Binding-site contacts:
Ligand atom C5 contacts residue TYR318 of chain 1.A at 3.8 Å (hydrophobic).
Ligand atom O1 contacts residue ASN236 of chain 1.A at 3.3 Å (h-bond).
Ligand atom C6 contacts residue TRP355 of chain 1.A at 3.8 Å (hydrophobic).
Ligand atom C2 contacts residue TRP355 of chain 1.A at 3.7 Å (hydrophobic).
Ligand atom C6 contacts residue ASN234 of chain 1.A at 3.5 Å.
Ligand atom O4 contacts residue TYR318 of chain 1.A at 3.0 Å (h-bond).
Ligand atom O2 contacts residue THR177 of chain 1.A at 2.9 Å (h-bond).
Ligand atom O5 contacts residue ASN236 of chain 1.A at 3.5 Å (h-bond).
Ligand atom C3 contacts residue SER174 of chain 1.A at 3.9 Å.
Ligand atom O2 contacts residue TRP355 of chain 1.A at 4.0 Å.
Ligand atom C6 contacts residue TYR318 of chain 1.A at 4.1 Å (hydrophobic).
Ligand atom O2 contacts residue SER174 of chain 1.A at 3.1 Å (h-bond).
Ligand atom O4 contacts residue GLU383 of chain 1.A at 3.3 Å (salt-bridge).
Ligand atom C3 contacts residue GLU383 of chain 1.A at 3.1 Å.
Ligand atom O6 contacts residue GLU432 of chain 1.A at 2.6 Å (salt-bridge).
Ligand atom C6 contacts residue GLU432 of chain 1.A at 3.2 Å.
Ligand atom C2 contacts residue TRP130 of chain 1.A at 4.0 Å (hydrophobic).
Ligand atom O4 contacts residue THR177 of chain 1.A at 3.4 Å (h-bond).
Ligand atom O2 contacts residue ASN234 of chain 1.A at 3.4 Å.
Ligand atom O6 contacts residue TRP433 of chain 1.A at 3.5 Å.
Ligand atom O3 contacts residue ASN173 of chain 1.A at 3.5 Å (h-bond).
Ligand atom C2 contacts residue THR177 of chain 1.A at 3.6 Å.
Ligand atom O6 contacts residue ILE235 of chain 1.A at 4.1 Å.
Ligand atom C6 contacts residue ASN236 of chain 1.A at 3.6 Å.
Ligand atom O3 contacts residue TRP130 of chain 1.A at 3.7 Å.
Ligand atom C4 contacts residue TYR318 of chain 1.A at 3.6 Å (hydrophobic).
Ligand atom O6 contacts residue ASN234 of chain 1.A at 3.0 Å (h-bond).
Ligand atom C3 contacts residue TYR318 of chain 1.A at 3.7 Å (hydrophobic).
Ligand atom C5 contacts residue ASN234 of chain 1.A at 3.9 Å.
Ligand atom O3 contacts residue SER174 of chain 1.A at 2.9 Å (h-bond).
Ligand atom C1 contacts residue ASN236 of chain 1.A at 4.0 Å.
Ligand atom O3 contacts residue TRP355 of chain 1.A at 3.6 Å.
Ligand atom O3 contacts residue GLU383 of chain 1.A at 2.7 Å (salt-bridge).
Ligand atom O5 contacts residue TRP355 of chain 1.A at 3.7 Å.
Ligand atom O4 contacts residue TRP425 of chain 1.A at 3.8 Å.
Ligand atom C5 contacts residue TRP355 of chain 1.A at 4.0 Å (hydrophobic).
Ligand atom O6 contacts residue ASN236 of chain 1.A at 2.9 Å (h-bond).
Ligand atom C4 contacts residue GLU383 of chain 1.A at 3.8 Å.
Ligand atom C4 contacts residue TRP355 of chain 1.A at 3.8 Å (hydrophobic).
Ligand atom C2 contacts residue SER174 of chain 1.A at 4.0 Å.

Sequence of chain 1.A:
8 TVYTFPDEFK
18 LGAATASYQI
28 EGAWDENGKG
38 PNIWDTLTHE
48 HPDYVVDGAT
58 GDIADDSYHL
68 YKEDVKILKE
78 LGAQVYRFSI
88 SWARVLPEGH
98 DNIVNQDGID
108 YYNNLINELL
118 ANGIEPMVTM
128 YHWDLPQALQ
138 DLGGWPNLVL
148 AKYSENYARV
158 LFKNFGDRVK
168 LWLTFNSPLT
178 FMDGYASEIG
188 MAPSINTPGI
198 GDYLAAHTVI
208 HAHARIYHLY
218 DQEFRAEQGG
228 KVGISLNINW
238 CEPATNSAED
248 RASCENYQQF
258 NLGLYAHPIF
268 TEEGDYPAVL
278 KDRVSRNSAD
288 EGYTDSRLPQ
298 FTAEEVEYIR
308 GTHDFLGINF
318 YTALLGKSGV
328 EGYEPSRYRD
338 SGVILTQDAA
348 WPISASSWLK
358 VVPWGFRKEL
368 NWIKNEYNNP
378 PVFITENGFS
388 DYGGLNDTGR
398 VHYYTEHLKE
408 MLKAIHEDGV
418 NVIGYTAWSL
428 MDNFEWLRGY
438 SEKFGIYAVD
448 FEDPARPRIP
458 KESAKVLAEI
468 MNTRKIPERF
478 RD

The small molecule below binds the protein below.
Small molecule (SMILES): OC[C@H]1O[C@@H](O[C@H]2[C@H](O)[C@@H](O)[C@H](O)O[C@@H]2CO)[C@H](O)[C@@H](O)[C@@H]1O